This protein binds this small molecule.
Small molecule (SMILES): CC(=O)N[C@H]1[C@H](O[C@H]2[C@H](O)[C@@H](NC(C)=O)CO[C@@H]2CO)O[C@H](CO[C@H]2O[C@H](CO)[C@@H](O)[C@H](O)[C@@H]2O)[C@@H](O[C@H]2O[C@H](CO)[C@@H](O)[C@H](O)[C@@H]2O)[C@@H]1O[C@@H]1O[C@H](CS(=O)(=O)O)[C@@H](O)[C@H](O)[C@H]1O

Binding-site contacts:
Ligand atom C5 contacts residue ASN1035 of chain 1.A at 4.0 Å.
Ligand atom C3 contacts residue ASN1035 of chain 1.A at 4.3 Å.
Ligand atom N2 contacts residue LEU1036 of chain 1.A at 4.2 Å.
Ligand atom C1 contacts residue ASN989 of chain 1.A at 1.4 Å.
Ligand atom C4 contacts residue ASN989 of chain 1.A at 4.3 Å.
Ligand atom O2 contacts residue VAL993 of chain 1.A at 4.0 Å.
Ligand atom O7 contacts residue LEU987 of chain 1.A at 3.8 Å.
Ligand atom C2 contacts residue LEU1034 of chain 1.A at 4.2 Å (hydrophobic).
Ligand atom N2 contacts residue THR991 of chain 1.A at 2.9 Å (h-bond).
Ligand atom O4 contacts residue ASN1035 of chain 1.A at 2.9 Å (h-bond).
Ligand atom O7 contacts residue VAL993 of chain 1.A at 3.4 Å.
Ligand atom O3 contacts residue ASN989 of chain 1.A at 3.9 Å.
Ligand atom O2 contacts residue LEU1034 of chain 1.A at 4.1 Å.
Ligand atom C3 contacts residue ASN989 of chain 1.A at 3.7 Å.
Ligand atom C8 contacts residue THR991 of chain 1.A at 4.0 Å.
Ligand atom C5 contacts residue LEU1041 of chain 1.A at 4.3 Å (hydrophobic).
Ligand atom O7 contacts residue THR991 of chain 1.A at 3.4 Å (h-bond).
Ligand atom O2S6 contacts residue ASN1035 of chain 1.A at 4.1 Å.
Ligand atom C5 contacts residue ASN989 of chain 1.A at 3.6 Å.
Ligand atom C8 contacts residue LEU1034 of chain 1.A at 3.7 Å (hydrophobic).
Ligand atom C5 contacts residue LEU1034 of chain 1.A at 4.2 Å (hydrophobic).
Ligand atom O6 contacts residue LEU1041 of chain 1.A at 4.0 Å.
Ligand atom C1 contacts residue LEU1034 of chain 1.A at 4.1 Å (hydrophobic).
Ligand atom C7 contacts residue LEU1036 of chain 1.A at 4.3 Å (hydrophobic).
Ligand atom O5 contacts residue ASN989 of chain 1.A at 2.3 Å (h-bond).
Ligand atom C2 contacts residue THR991 of chain 1.A at 3.8 Å.
Ligand atom N2 contacts residue ASN989 of chain 1.A at 3.5 Å (h-bond).
Ligand atom C3 contacts residue LEU1034 of chain 1.A at 3.9 Å (hydrophobic).
Ligand atom C2 contacts residue ASN989 of chain 1.A at 2.5 Å.
Ligand atom C4 contacts residue ASN1035 of chain 1.A at 3.9 Å.
Ligand atom C8 contacts residue LEU1036 of chain 1.A at 3.9 Å (hydrophobic).
Ligand atom C7 contacts residue LEU987 of chain 1.A at 4.0 Å (hydrophobic).
Ligand atom C7 contacts residue VAL993 of chain 1.A at 4.0 Å (hydrophobic).
Ligand atom C8 contacts residue LEU987 of chain 1.A at 4.1 Å (hydrophobic).
Ligand atom C7 contacts residue THR991 of chain 1.A at 3.2 Å.
Ligand atom C1 contacts residue THR991 of chain 1.A at 4.0 Å.
Ligand atom C8 contacts residue VAL993 of chain 1.A at 3.9 Å (hydrophobic).
Ligand atom C6 contacts residue LEU1041 of chain 1.A at 3.3 Å (hydrophobic).
Ligand atom C6 contacts residue ASN1035 of chain 1.A at 4.3 Å.

Sequence of chain 1.A:
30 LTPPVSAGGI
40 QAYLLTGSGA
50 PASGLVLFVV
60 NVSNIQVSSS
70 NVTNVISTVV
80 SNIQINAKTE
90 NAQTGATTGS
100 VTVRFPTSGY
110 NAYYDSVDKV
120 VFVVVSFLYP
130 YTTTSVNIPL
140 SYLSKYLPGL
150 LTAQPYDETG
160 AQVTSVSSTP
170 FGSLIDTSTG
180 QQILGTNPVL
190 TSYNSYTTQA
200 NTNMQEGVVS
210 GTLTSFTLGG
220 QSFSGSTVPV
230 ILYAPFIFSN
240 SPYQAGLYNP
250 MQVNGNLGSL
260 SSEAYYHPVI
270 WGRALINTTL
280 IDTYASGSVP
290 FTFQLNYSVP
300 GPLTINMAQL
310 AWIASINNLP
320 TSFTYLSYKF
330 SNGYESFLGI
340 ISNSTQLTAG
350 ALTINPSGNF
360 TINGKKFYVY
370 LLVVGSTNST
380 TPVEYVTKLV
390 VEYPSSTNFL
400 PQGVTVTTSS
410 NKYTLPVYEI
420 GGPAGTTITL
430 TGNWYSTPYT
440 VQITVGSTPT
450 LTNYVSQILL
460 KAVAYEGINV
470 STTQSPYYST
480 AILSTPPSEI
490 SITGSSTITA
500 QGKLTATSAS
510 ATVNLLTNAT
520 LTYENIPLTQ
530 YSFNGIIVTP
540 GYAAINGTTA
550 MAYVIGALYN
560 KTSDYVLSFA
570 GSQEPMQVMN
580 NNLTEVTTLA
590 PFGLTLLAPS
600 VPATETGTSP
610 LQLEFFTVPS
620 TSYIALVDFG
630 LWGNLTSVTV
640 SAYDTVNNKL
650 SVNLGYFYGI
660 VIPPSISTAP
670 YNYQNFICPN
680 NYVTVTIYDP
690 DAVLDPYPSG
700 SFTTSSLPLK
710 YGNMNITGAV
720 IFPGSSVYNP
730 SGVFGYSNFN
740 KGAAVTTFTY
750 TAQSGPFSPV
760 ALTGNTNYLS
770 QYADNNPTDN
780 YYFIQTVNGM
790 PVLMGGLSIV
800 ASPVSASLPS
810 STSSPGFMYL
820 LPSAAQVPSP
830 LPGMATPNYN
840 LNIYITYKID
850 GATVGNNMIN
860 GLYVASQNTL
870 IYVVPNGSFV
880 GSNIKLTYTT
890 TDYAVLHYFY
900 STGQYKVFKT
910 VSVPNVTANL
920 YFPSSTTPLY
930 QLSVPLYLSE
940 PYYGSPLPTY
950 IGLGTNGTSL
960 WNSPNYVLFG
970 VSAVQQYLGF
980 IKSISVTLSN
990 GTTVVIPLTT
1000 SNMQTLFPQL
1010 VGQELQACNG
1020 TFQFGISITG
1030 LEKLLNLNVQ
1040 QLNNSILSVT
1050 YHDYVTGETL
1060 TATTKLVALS